This protein binds this small molecule.
Small molecule (SMILES): CC(C)c1c(-c2cnn(C3CCN(C(=O)CCl)CC3)c2)[nH]c2c(C#N)cnn2c1=O

Binding-site contacts:
Ligand atom C1 contacts residue TYR193 of chain 1.A at 3.8 Å (hydrophobic).
Ligand atom C18 contacts residue EDO1 of chain 1.I at 3.7 Å.
Ligand atom N2 contacts residue HIS204 of chain 1.A at 3.1 Å.
Ligand atom C4 contacts residue ASN214 of chain 1.A at 3.5 Å.
Ligand atom C10 contacts residue TYR193 of chain 1.A at 3.8 Å (hydrophobic).
Ligand atom O contacts residue ASN296 of chain 1.A at 3.2 Å (h-bond).
Ligand atom C11 contacts residue TYR193 of chain 1.A at 3.6 Å (hydrophobic).
Ligand atom C8 contacts residue TYR130 of chain 1.A at 3.8 Å (hydrophobic).
Ligand atom C8 contacts residue SER200 of chain 1.A at 3.7 Å.
Ligand atom C7 contacts residue TYR130 of chain 1.A at 3.6 Å (hydrophobic).
Ligand atom N3 contacts residue LYS222 of chain 1.A at 3.2 Å (salt-bridge).
Ligand atom C14 contacts residue ARG62 of chain 1.A at 3.7 Å.
Ligand atom C1 contacts residue PHE201 of chain 1.A at 3.6 Å (hydrophobic).
Ligand atom C19 contacts residue EDO1 of chain 1.I at 3.6 Å.
Ligand atom N contacts residue PHE201 of chain 1.A at 3.4 Å.
Ligand atom C13 contacts residue ARG62 of chain 1.A at 3.8 Å.
Ligand atom C contacts residue PHE201 of chain 1.A at 3.7 Å (hydrophobic).
Ligand atom C17 contacts residue ARG74 of chain 1.A at 3.6 Å.
Ligand atom C6 contacts residue TYR130 of chain 1.A at 3.6 Å (hydrophobic).
Ligand atom N4 contacts residue EDO1 of chain 1.I at 3.6 Å.
Ligand atom C7 contacts residue TYR193 of chain 1.A at 3.7 Å (hydrophobic).
Ligand atom N2 contacts residue HIS292 of chain 1.A at 3.4 Å (h-bond).
Ligand atom O1 contacts residue TRP191 of chain 1.A at 3.0 Å.
Ligand atom N1 contacts residue TYR193 of chain 1.A at 3.6 Å.
Ligand atom N2 contacts residue MN1 of chain 1.D at 2.2 Å.
Ligand atom C3 contacts residue PHE201 of chain 1.A at 3.7 Å (hydrophobic).
Ligand atom N6 contacts residue TYR130 of chain 1.A at 3.3 Å (h-bond).
Ligand atom C contacts residue LYS222 of chain 1.A at 3.8 Å.
Ligand atom C19 contacts residue TYR130 of chain 1.A at 3.4 Å (hydrophobic).
Ligand atom N1 contacts residue PHE201 of chain 1.A at 3.4 Å.
Ligand atom C5 contacts residue TYR193 of chain 1.A at 3.7 Å (hydrophobic).
Ligand atom C9 contacts residue TYR193 of chain 1.A at 3.6 Å (hydrophobic).
Ligand atom C9 contacts residue PHE201 of chain 1.A at 3.8 Å (hydrophobic).
Ligand atom C3 contacts residue MN1 of chain 1.D at 3.3 Å.
Ligand atom N3 contacts residue PHE201 of chain 1.A at 3.5 Å.
Ligand atom C4 contacts residue PHE201 of chain 1.A at 3.8 Å (hydrophobic).
Ligand atom O contacts residue LYS222 of chain 1.A at 3.0 Å (salt-bridge).
Ligand atom C2 contacts residue PHE201 of chain 1.A at 3.7 Å (hydrophobic).
Ligand atom C7 contacts residue GLY131 of chain 1.A at 3.5 Å.
Ligand atom N6 contacts residue EDO1 of chain 1.I at 3.3 Å (h-bond).

Sequence of chain 1.A:
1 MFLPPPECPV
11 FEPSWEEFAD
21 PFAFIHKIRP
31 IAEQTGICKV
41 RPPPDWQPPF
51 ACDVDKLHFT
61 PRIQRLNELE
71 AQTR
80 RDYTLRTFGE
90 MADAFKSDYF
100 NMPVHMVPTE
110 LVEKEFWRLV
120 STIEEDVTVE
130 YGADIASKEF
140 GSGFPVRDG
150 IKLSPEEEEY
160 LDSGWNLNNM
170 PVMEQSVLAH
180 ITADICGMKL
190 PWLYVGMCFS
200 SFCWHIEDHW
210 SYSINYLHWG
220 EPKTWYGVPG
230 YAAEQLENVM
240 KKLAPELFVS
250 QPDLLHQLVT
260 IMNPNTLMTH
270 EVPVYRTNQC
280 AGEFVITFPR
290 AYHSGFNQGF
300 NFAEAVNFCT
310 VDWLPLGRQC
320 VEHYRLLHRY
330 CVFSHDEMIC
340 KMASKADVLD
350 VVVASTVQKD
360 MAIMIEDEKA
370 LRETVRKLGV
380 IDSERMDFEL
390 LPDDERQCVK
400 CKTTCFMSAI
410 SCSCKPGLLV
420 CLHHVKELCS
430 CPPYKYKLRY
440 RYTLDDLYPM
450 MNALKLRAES